Sequence of chain 2.C:
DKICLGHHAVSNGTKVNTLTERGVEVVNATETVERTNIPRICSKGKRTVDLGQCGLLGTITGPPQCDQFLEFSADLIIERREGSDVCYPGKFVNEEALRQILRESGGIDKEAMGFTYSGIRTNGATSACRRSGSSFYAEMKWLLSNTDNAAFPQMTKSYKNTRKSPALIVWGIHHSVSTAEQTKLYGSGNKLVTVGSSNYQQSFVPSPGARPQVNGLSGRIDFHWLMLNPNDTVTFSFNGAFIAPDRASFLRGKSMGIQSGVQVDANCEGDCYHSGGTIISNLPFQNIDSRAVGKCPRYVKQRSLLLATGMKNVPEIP

The small molecule below binds the protein below.
Small molecule (SMILES): CC(=O)N[C@H]1[C@H]([C@H](O)[C@H](O)CO)O[C@@](O[C@H]2[C@@H](O)[C@@H](CO)OC[C@@H]2O)(C(=O)O)C[C@@H]1O

Binding-site contacts:
Ligand atom C10 contacts residue TRP142 of chain 2.C at 4.0 Å (hydrophobic).
Ligand atom O2 contacts residue GLU181 of chain 2.C at 3.9 Å.
Ligand atom O1A contacts residue LEU217 of chain 2.C at 3.9 Å.
Ligand atom O10 contacts residue LEU185 of chain 2.C at 3.8 Å.
Ligand atom O6 contacts residue THR126 of chain 2.C at 4.0 Å.
Ligand atom C5 contacts residue LEU217 of chain 2.C at 4.0 Å (hydrophobic).
Ligand atom C3 contacts residue LEU217 of chain 2.C at 3.9 Å (hydrophobic).
Ligand atom O9 contacts residue HIS174 of chain 2.C at 3.4 Å (h-bond).
Ligand atom C11 contacts residue GLY124 of chain 2.C at 4.0 Å.
Ligand atom C9 contacts residue HIS174 of chain 2.C at 4.1 Å.
Ligand atom C10 contacts residue ALA125 of chain 2.C at 3.8 Å (hydrophobic).
Ligand atom C5 contacts residue GLY216 of chain 2.C at 4.1 Å.
Ligand atom C11 contacts residue TRP142 of chain 2.C at 3.8 Å (hydrophobic).
Ligand atom N5 contacts residue TRP142 of chain 2.C at 4.3 Å.
Ligand atom C4 contacts residue ALA125 of chain 2.C at 3.5 Å (hydrophobic).
Ligand atom O8 contacts residue LEU217 of chain 2.C at 4.0 Å.
Ligand atom C9 contacts residue TYR88 of chain 2.C at 4.0 Å (hydrophobic).
Ligand atom O8 contacts residue TYR88 of chain 2.C at 3.8 Å.
Ligand atom N5 contacts residue ALA125 of chain 2.C at 2.9 Å (h-bond).
Ligand atom O7 contacts residue GLU181 of chain 2.C at 4.0 Å.
Ligand atom C9 contacts residue LEU185 of chain 2.C at 4.3 Å (hydrophobic).
Ligand atom C5 contacts residue ALA125 of chain 2.C at 3.8 Å (hydrophobic).
Ligand atom O9 contacts residue TYR88 of chain 2.C at 3.2 Å (h-bond).
Ligand atom C11 contacts residue ALA125 of chain 2.C at 3.7 Å (hydrophobic).
Ligand atom C1 contacts residue SER127 of chain 2.C at 3.7 Å.
Ligand atom O1A contacts residue SER127 of chain 2.C at 2.9 Å (h-bond).
Ligand atom O6 contacts residue GLY216 of chain 2.C at 3.5 Å (h-bond).
Ligand atom C1 contacts residue THR126 of chain 2.C at 4.0 Å.
Ligand atom O9 contacts residue GLU181 of chain 2.C at 2.4 Å (salt-bridge).
Ligand atom O1B contacts residue SER127 of chain 2.C at 3.4 Å.
Ligand atom C8 contacts residue GLU181 of chain 2.C at 3.7 Å.
Ligand atom O1A contacts residue THR126 of chain 2.C at 2.8 Å (h-bond).
Ligand atom O4 contacts residue ALA125 of chain 2.C at 3.7 Å.
Ligand atom C11 contacts residue LEU144 of chain 2.C at 3.9 Å (hydrophobic).
Ligand atom C6 contacts residue GLY216 of chain 2.C at 4.3 Å.
Ligand atom C7 contacts residue GLU181 of chain 2.C at 4.3 Å.
Ligand atom C9 contacts residue GLU181 of chain 2.C at 3.3 Å.
Ligand atom C4 contacts residue LEU217 of chain 2.C at 4.3 Å (hydrophobic).
Ligand atom O5 contacts residue GLY216 of chain 2.C at 4.2 Å.
Ligand atom C9 contacts residue TRP142 of chain 2.C at 4.1 Å (hydrophobic).